Sequence of chain 1.A:
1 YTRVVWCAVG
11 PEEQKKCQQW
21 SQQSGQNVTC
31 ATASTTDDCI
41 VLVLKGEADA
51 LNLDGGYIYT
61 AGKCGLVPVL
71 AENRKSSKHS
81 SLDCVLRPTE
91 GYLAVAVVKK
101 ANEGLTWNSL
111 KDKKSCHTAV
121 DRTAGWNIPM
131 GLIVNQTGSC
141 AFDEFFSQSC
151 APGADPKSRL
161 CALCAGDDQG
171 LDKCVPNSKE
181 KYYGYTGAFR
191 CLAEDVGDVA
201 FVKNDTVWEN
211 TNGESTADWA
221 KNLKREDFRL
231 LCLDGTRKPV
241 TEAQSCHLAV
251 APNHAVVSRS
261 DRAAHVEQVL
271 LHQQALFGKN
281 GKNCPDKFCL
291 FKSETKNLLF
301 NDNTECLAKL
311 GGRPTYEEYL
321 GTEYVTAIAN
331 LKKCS

This small molecule binds to this protein.
Small molecule (SMILES): Cc1ccc(-c2cc(C(F)(F)F)nn2-c2ccc(S(N)(=O)=O)cc2)cc1

Binding-site contacts:
Ligand atom C8 contacts residue GLY91 of chain 1.A at 3.2 Å.
Ligand atom C11 contacts residue GLU90 of chain 1.A at 3.0 Å.
Ligand atom N1 contacts residue LEU320 of chain 1.A at 2.7 Å (h-bond).
Ligand atom C14 contacts residue TYR319 of chain 1.A at 3.6 Å (hydrophobic).
Ligand atom C1 contacts residue LEU320 of chain 1.A at 3.1 Å (hydrophobic).
Ligand atom C4 contacts residue TYR324 of chain 1.A at 3.5 Å (hydrophobic).
Ligand atom C13 contacts residue GLU318 of chain 1.A at 3.6 Å.
Ligand atom F3 contacts residue TYR324 of chain 1.A at 3.3 Å.
Ligand atom F1 contacts residue LEU320 of chain 1.A at 2.5 Å.
Ligand atom C15 contacts residue TYR319 of chain 1.A at 3.5 Å (hydrophobic).
Ligand atom N1 contacts residue GLY321 of chain 1.A at 3.8 Å.
Ligand atom C8 contacts residue GLU90 of chain 1.A at 3.7 Å.
Ligand atom O2 contacts residue PRO314 of chain 1.A at 3.7 Å.
Ligand atom N3 contacts residue TYR319 of chain 1.A at 3.6 Å (h-bond).
Ligand atom F3 contacts residue GLY321 of chain 1.A at 3.4 Å.
Ligand atom C10 contacts residue VAL250 of chain 1.A at 4.0 Å (hydrophobic).
Ligand atom F3 contacts residue LEU320 of chain 1.A at 2.9 Å.
Ligand atom C11 contacts residue THR89 of chain 1.A at 3.8 Å.
Ligand atom F1 contacts residue TYR324 of chain 1.A at 2.8 Å.
Ligand atom C17 contacts residue TYR319 of chain 1.A at 3.0 Å (hydrophobic).
Ligand atom N2 contacts residue LEU320 of chain 1.A at 3.9 Å.
Ligand atom F1 contacts residue PRO252 of chain 1.A at 3.6 Å.
Ligand atom C14 contacts residue GLU318 of chain 1.A at 3.0 Å.
Ligand atom S1 contacts residue GLU318 of chain 1.A at 3.7 Å.
Ligand atom C13 contacts residue TYR319 of chain 1.A at 3.5 Å (hydrophobic).
Ligand atom C7 contacts residue GLU90 of chain 1.A at 3.5 Å.
Ligand atom N2 contacts residue TYR319 of chain 1.A at 3.9 Å.
Ligand atom C4 contacts residue LEU320 of chain 1.A at 3.0 Å (hydrophobic).
Ligand atom N3 contacts residue GLU318 of chain 1.A at 2.7 Å (salt-bridge).
Ligand atom C12 contacts residue TYR319 of chain 1.A at 3.2 Å (hydrophobic).
Ligand atom O2 contacts residue TYR319 of chain 1.A at 3.5 Å.
Ligand atom C16 contacts residue TYR319 of chain 1.A at 3.2 Å (hydrophobic).
Ligand atom C7 contacts residue GLY91 of chain 1.A at 2.8 Å.
Ligand atom N3 contacts residue PRO314 of chain 1.A at 3.6 Å.
Ligand atom C15 contacts residue GLU318 of chain 1.A at 3.4 Å.
Ligand atom C6 contacts residue GLY91 of chain 1.A at 3.5 Å.
Ligand atom F2 contacts residue VAL250 of chain 1.A at 3.6 Å.
Ligand atom C11 contacts residue GLY91 of chain 1.A at 3.5 Å.
Ligand atom N1 contacts residue TYR319 of chain 1.A at 3.9 Å.
Ligand atom C7 contacts residue THR89 of chain 1.A at 3.3 Å.